Sequence of chain 1.C:
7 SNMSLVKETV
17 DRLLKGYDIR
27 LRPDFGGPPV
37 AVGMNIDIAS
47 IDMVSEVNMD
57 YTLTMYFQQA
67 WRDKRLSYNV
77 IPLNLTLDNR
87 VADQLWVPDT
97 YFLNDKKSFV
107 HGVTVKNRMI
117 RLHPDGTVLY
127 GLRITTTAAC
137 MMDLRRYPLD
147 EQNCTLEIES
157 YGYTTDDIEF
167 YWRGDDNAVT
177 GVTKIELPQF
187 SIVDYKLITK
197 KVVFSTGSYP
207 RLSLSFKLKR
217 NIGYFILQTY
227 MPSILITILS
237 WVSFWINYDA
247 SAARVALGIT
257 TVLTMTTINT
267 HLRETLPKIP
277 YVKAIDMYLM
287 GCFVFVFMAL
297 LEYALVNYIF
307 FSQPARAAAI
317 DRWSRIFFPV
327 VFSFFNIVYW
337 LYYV

Binding-site contacts:
Ligand atom C5 contacts residue PRO115 of chain 1.D at 4.1 Å (hydrophobic).
Ligand atom O4 contacts residue ASP89 of chain 1.C at 4.3 Å.
Ligand atom C1 contacts residue PRO115 of chain 1.D at 4.3 Å (hydrophobic).
Ligand atom C4 contacts residue ASN111 of chain 1.D at 4.2 Å.
Ligand atom C8 contacts residue ASP89 of chain 1.C at 4.1 Å.
Ligand atom O6 contacts residue MET114 of chain 1.D at 3.6 Å.
Ligand atom O5 contacts residue ASN111 of chain 1.D at 2.4 Å (h-bond).
Ligand atom C7 contacts residue ASN111 of chain 1.D at 3.5 Å.
Ligand atom N2 contacts residue ASN111 of chain 1.D at 2.9 Å (h-bond).
Ligand atom O7 contacts residue ASN111 of chain 1.D at 3.6 Å.
Ligand atom C8 contacts residue MET114 of chain 1.D at 4.2 Å (hydrophobic).
Ligand atom C3 contacts residue ASN111 of chain 1.D at 3.8 Å.
Ligand atom O6 contacts residue LYS112 of chain 1.C at 4.3 Å.
Ligand atom C6 contacts residue MET114 of chain 1.D at 3.8 Å (hydrophobic).
Ligand atom O3 contacts residue ASP89 of chain 1.C at 3.9 Å.
Ligand atom C2 contacts residue ASN111 of chain 1.D at 2.5 Å.
Ligand atom O5 contacts residue PRO115 of chain 1.D at 3.9 Å.
Ligand atom O6 contacts residue THR113 of chain 1.D at 4.2 Å.
Ligand atom C3 contacts residue ASP89 of chain 1.C at 3.9 Å.
Ligand atom C6 contacts residue PRO115 of chain 1.D at 4.2 Å (hydrophobic).
Ligand atom C5 contacts residue ASN111 of chain 1.D at 3.7 Å.
Ligand atom N2 contacts residue ASP89 of chain 1.C at 3.9 Å.
Ligand atom C1 contacts residue ASN111 of chain 1.D at 1.4 Å.

The protein below binds the small molecule below.
Small molecule (SMILES): CC(=O)N[C@H]1[C@H](O[C@H]2[C@H](O)[C@@H](NC(C)=O)CO[C@@H]2CO)O[C@H](CO)[C@@H](O[C@@H]2O[C@H](CO)[C@@H](O)[C@H](O)[C@@H]2O)[C@@H]1O

Sequence of chain 1.D:
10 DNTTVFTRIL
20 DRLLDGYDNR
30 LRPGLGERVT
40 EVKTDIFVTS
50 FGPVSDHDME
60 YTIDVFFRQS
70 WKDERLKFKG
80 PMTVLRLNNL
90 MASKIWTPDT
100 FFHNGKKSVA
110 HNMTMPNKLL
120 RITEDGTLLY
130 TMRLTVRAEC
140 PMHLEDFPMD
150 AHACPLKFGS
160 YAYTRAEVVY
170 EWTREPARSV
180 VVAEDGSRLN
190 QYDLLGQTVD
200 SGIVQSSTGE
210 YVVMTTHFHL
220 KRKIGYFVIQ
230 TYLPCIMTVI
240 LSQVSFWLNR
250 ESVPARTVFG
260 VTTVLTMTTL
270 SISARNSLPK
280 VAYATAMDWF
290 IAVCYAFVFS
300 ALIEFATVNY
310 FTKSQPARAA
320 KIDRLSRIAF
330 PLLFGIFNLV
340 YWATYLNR